Sequence of chain 1.A:
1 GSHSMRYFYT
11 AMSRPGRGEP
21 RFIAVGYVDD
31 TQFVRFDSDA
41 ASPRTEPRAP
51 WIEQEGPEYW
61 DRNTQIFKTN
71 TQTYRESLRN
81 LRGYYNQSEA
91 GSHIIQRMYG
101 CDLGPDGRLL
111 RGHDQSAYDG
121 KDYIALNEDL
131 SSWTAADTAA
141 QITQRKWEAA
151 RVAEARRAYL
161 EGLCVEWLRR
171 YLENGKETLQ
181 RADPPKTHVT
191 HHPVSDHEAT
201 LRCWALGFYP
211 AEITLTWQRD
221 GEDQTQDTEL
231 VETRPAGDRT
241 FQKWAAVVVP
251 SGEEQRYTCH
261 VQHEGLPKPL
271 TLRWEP

A protein and the small-molecule ligand that binds it are described below.
Small molecule (SMILES): CC(C)C[C@H](NC(=O)[C@H](CCC(N)=O)NC(=O)CNC(=O)[C@H](CCC(N)=O)NC(=O)[C@@H]1CCCN1C(=O)[C@H](CC(C)C)NC(=O)[C@@H]1CCCN1C(=O)[C@H](CCC(=O)O)NC(=O)[C@@H]1CCCN1C(=O)[C@@H](N)CC(C)C)C(=O)N[C@H](C(=O)N[C@@H](C)C(=O)N[C@@H](Cc1ccc(O)cc1)C(=O)O)[C@@H](C)O

Binding-site contacts:
Ligand atom O contacts residue TYR84 of chain 1.A at 3.3 Å (h-bond).
Ligand atom O contacts residue ILE66 of chain 1.A at 3.5 Å.
Ligand atom N contacts residue TYR99 of chain 1.A at 3.0 Å (h-bond).
Ligand atom CD contacts residue ASN63 of chain 1.A at 3.1 Å.
Ligand atom CA contacts residue TYR99 of chain 1.A at 3.3 Å (hydrophobic).
Ligand atom OXT contacts residue TYR84 of chain 1.A at 2.8 Å (h-bond).
Ligand atom C contacts residue TYR7 of chain 1.A at 3.1 Å (hydrophobic).
Ligand atom OE2 contacts residue ARG156 of chain 1.A at 3.5 Å.
Ligand atom CA contacts residue SER77 of chain 1.A at 3.5 Å.
Ligand atom CG2 contacts residue TRP147 of chain 1.A at 3.5 Å (hydrophobic).
Ligand atom C contacts residue TYR84 of chain 1.A at 3.5 Å (hydrophobic).
Ligand atom CG contacts residue ASN63 of chain 1.A at 3.5 Å.
Ligand atom O contacts residue ASN80 of chain 1.A at 3.0 Å (h-bond).
Ligand atom OH contacts residue TYR74 of chain 1.A at 3.2 Å (h-bond).
Ligand atom CD contacts residue TYR7 of chain 1.A at 3.4 Å (hydrophobic).
Ligand atom OXT contacts residue THR143 of chain 1.A at 2.7 Å (h-bond).
Ligand atom N contacts residue TYR7 of chain 1.A at 3.2 Å (h-bond).
Ligand atom CG contacts residue LEU163 of chain 1.A at 3.4 Å (hydrophobic).
Ligand atom O contacts residue TYR159 of chain 1.A at 2.5 Å (h-bond).
Ligand atom CZ contacts residue SER116 of chain 1.A at 3.5 Å.
Ligand atom CE2 contacts residue SER116 of chain 1.A at 3.5 Å.
Ligand atom CB contacts residue SER77 of chain 1.A at 3.5 Å.
Ligand atom CD1 contacts residue THR69 of chain 1.A at 3.4 Å.
Ligand atom O contacts residue LYS146 of chain 1.A at 3.0 Å (salt-bridge).
Ligand atom O contacts residue TYR159 of chain 1.A at 3.5 Å.
Ligand atom CA contacts residue TYR7 of chain 1.A at 3.5 Å (hydrophobic).
Ligand atom N contacts residue TYR7 of chain 1.A at 3.0 Å (h-bond).
Ligand atom CA contacts residue TYR7 of chain 1.A at 3.2 Å (hydrophobic).
Ligand atom OE1 contacts residue ARG156 of chain 1.A at 3.3 Å.
Ligand atom O contacts residue TYR7 of chain 1.A at 3.4 Å.
Ligand atom O contacts residue LYS146 of chain 1.A at 3.4 Å.
Ligand atom CA contacts residue TYR171 of chain 1.A at 3.5 Å (hydrophobic).
Ligand atom O contacts residue TRP147 of chain 1.A at 3.0 Å (h-bond).
Ligand atom CD1 contacts residue SER77 of chain 1.A at 3.3 Å.
Ligand atom N contacts residue TYR171 of chain 1.A at 2.7 Å (h-bond).
Ligand atom OE1 contacts residue ARG97 of chain 1.A at 2.8 Å (salt-bridge).
Ligand atom OH contacts residue SER116 of chain 1.A at 2.7 Å (h-bond).
Ligand atom N contacts residue SER77 of chain 1.A at 2.9 Å (h-bond).
Ligand atom CD contacts residue TYR159 of chain 1.A at 3.6 Å (hydrophobic).
Ligand atom CB contacts residue TYR99 of chain 1.A at 3.2 Å (hydrophobic).